Binding-site contacts:
Ligand atom N contacts residue CYS34 of chain 2.A at 3.8 Å.
Ligand atom CT contacts residue CYS34 of chain 2.A at 1.7 Å (hydrophobic).
Ligand atom C contacts residue SER38 of chain 2.A at 3.7 Å.
Ligand atom N contacts residue CYS34 of chain 2.A at 3.1 Å (h-bond).
Ligand atom CD1 contacts residue ALA35 of chain 2.A at 3.4 Å (hydrophobic).
Ligand atom O contacts residue SER38 of chain 2.A at 3.6 Å.
Ligand atom O contacts residue CYS34 of chain 2.A at 3.4 Å (h-bond).
Ligand atom C contacts residue PHE42 of chain 2.A at 3.8 Å (hydrophobic).
Ligand atom CE1 contacts residue HIS66 of chain 2.A at 3.7 Å.
Ligand atom CD contacts residue HIS30 of chain 2.A at 3.7 Å.
Ligand atom CE2 contacts residue GLY64 of chain 2.A at 3.8 Å.
Ligand atom NE2 contacts residue CYS34 of chain 2.A at 3.7 Å.
Ligand atom O contacts residue GLY65 of chain 2.A at 3.0 Å (h-bond).
Ligand atom OE1 contacts residue ASP31 of chain 2.A at 2.9 Å (salt-bridge).
Ligand atom N contacts residue SER38 of chain 2.A at 3.4 Å (h-bond).
Ligand atom NE2 contacts residue ALA35 of chain 2.A at 3.5 Å (h-bond).
Ligand atom CZ contacts residue ASP61 of chain 2.A at 3.7 Å.
Ligand atom O contacts residue SER38 of chain 2.A at 3.5 Å (h-bond).
Ligand atom CD1 contacts residue ALA39 of chain 2.A at 3.8 Å (hydrophobic).
Ligand atom C contacts residue CYS34 of chain 2.A at 2.6 Å (hydrophobic).
Ligand atom CD contacts residue ASP31 of chain 2.A at 3.6 Å.
Ligand atom OE1 contacts residue HIS30 of chain 2.A at 2.7 Å (h-bond).
Ligand atom N contacts residue SER38 of chain 2.A at 3.4 Å (h-bond).
Ligand atom O contacts residue PHE42 of chain 2.A at 2.6 Å.
Ligand atom NE2 contacts residue ASP31 of chain 2.A at 2.9 Å (salt-bridge).
Ligand atom CB contacts residue ILE2 of chain 2.A at 3.5 Å (hydrophobic).
Ligand atom O contacts residue ALA35 of chain 2.A at 3.1 Å.
Ligand atom CE1 contacts residue MET19 of chain 2.A at 3.8 Å (hydrophobic).
Ligand atom CZ contacts residue GLY64 of chain 2.A at 3.7 Å.
Ligand atom CA contacts residue CYS34 of chain 2.A at 3.4 Å (hydrophobic).
Ligand atom CZ contacts residue HIS66 of chain 2.A at 3.7 Å.
Ligand atom O contacts residue HIS22 of chain 2.A at 3.2 Å.
Ligand atom O contacts residue ALA23 of chain 2.A at 2.8 Å (h-bond).
Ligand atom CE2 contacts residue MET19 of chain 2.A at 3.5 Å (hydrophobic).
Ligand atom CD1 contacts residue SER38 of chain 2.A at 3.5 Å.
Ligand atom CA contacts residue CYS34 of chain 2.A at 3.3 Å (hydrophobic).
Ligand atom CZ contacts residue MET19 of chain 2.A at 3.8 Å (hydrophobic).
Ligand atom O contacts residue ILE2 of chain 2.A at 3.6 Å.
Ligand atom CG contacts residue ALA35 of chain 2.A at 3.6 Å (hydrophobic).
Ligand atom C contacts residue CYS34 of chain 2.A at 3.4 Å (hydrophobic).

A protein and the small-molecule ligand that binds it are described below.
Small molecule (SMILES): CC(=O)[C@H](Cc1ccccc1)NC(=O)[C@H](Cc1ccccc1)NC(=O)[C@H](CCC(N)=O)NC(=O)[C@H](CC(C)C)NC(=O)[C@H](CC(N)=O)NC(=O)[C@H](CC(C)C)NC(=O)[C@H](C)[NH3+]

Sequence of chain 2.A:
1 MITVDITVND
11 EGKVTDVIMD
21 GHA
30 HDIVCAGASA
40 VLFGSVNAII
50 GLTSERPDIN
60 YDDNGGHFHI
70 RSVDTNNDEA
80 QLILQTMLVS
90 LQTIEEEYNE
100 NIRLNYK